The small molecule below binds the protein below.
Small molecule (SMILES): CC(=O)N[C@@H]1[C@@H](O)[C@H](O)[C@@H](CO)O[C@H]1O

Binding-site contacts:
Ligand atom O7 contacts residue ASN279 of chain 1.B at 3.8 Å.
Ligand atom C7 contacts residue ASN279 of chain 1.B at 3.5 Å.
Ligand atom C8 contacts residue ASN277 of chain 1.B at 3.5 Å.
Ligand atom C7 contacts residue GLU278 of chain 1.B at 3.9 Å.
Ligand atom C2 contacts residue ASN279 of chain 1.B at 2.5 Å.
Ligand atom N2 contacts residue GLU278 of chain 1.B at 3.4 Å (salt-bridge).
Ligand atom C4 contacts residue ASN279 of chain 1.B at 4.2 Å.
Ligand atom C5 contacts residue ASN279 of chain 1.B at 3.7 Å.
Ligand atom C1 contacts residue ASN279 of chain 1.B at 1.4 Å.
Ligand atom C7 contacts residue ASN277 of chain 1.B at 3.8 Å.
Ligand atom C8 contacts residue GLU278 of chain 1.B at 3.4 Å.
Ligand atom O7 contacts residue ASN277 of chain 1.B at 3.9 Å.
Ligand atom O5 contacts residue ASN279 of chain 1.B at 2.4 Å (h-bond).
Ligand atom N2 contacts residue ASN279 of chain 1.B at 2.9 Å (h-bond).
Ligand atom C3 contacts residue ASN279 of chain 1.B at 3.8 Å.

Sequence of chain 1.B:
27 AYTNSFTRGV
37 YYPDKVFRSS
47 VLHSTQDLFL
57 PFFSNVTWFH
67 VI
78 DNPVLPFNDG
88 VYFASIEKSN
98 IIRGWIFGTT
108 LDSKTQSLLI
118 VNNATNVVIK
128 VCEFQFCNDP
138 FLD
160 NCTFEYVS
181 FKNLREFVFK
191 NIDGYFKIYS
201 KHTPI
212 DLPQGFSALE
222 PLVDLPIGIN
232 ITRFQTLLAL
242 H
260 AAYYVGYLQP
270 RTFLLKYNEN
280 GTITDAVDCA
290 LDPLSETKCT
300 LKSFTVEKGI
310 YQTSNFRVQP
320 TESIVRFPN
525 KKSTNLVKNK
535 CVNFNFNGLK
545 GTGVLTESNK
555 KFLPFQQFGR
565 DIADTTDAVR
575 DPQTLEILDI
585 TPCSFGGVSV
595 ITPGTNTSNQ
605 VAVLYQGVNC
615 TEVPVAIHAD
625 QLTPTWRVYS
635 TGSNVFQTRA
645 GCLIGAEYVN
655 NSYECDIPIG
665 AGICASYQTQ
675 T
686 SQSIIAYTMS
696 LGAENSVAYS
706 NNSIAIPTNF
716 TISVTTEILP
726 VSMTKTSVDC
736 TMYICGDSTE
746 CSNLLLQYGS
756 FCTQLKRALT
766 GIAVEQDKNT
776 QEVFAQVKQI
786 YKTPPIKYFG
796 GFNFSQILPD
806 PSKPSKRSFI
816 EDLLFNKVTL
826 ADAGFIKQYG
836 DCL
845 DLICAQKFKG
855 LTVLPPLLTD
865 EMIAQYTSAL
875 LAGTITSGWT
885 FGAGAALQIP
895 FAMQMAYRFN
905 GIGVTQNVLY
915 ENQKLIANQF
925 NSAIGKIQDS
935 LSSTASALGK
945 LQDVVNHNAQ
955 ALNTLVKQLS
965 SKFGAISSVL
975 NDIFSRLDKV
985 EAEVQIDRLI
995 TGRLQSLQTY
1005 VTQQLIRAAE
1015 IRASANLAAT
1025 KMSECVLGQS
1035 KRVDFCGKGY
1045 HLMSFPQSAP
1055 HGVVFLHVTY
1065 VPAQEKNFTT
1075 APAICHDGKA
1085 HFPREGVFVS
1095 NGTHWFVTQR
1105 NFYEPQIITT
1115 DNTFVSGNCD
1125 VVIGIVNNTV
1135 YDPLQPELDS